Sequence of chain 1.A:
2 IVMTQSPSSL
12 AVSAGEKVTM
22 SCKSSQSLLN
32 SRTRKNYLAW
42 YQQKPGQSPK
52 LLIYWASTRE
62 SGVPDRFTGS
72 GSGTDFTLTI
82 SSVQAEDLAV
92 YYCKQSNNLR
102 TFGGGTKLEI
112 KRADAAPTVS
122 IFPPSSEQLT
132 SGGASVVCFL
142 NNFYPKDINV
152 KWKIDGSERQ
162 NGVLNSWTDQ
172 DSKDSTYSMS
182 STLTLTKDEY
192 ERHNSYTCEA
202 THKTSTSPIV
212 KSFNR

The protein below binds the small molecule below.
Small molecule (SMILES): C=CCO[C@]1(C(=O)O)C[C@@H](O)[C@@H](O)[C@@H]([C@H](O)CO[C@]2(C(=O)O)C[C@@H](O)[C@@H](O)[C@@H]([C@H](O)CO)O2)O1

Sequence of chain 1.B:
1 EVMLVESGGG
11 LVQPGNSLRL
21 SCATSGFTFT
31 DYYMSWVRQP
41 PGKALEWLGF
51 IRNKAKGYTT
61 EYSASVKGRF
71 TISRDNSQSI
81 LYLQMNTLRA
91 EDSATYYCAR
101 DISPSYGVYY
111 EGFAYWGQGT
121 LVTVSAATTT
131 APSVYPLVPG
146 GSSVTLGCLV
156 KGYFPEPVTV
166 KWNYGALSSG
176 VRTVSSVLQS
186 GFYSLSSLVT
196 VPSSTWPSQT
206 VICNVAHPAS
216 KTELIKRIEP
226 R

Binding-site contacts:
Ligand atom O8 contacts residue TYR33 of chain 1.B at 4.1 Å.
Ligand atom C8 contacts residue ARG33 of chain 1.A at 4.0 Å.
Ligand atom O5 contacts residue ASN98 of chain 1.A at 3.4 Å (h-bond).
Ligand atom O4 contacts residue GLU111 of chain 1.B at 2.5 Å (salt-bridge).
Ligand atom C1 contacts residue ARG52 of chain 1.B at 3.8 Å.
Ligand atom C5 contacts residue SER97 of chain 1.A at 3.3 Å.
Ligand atom O8 contacts residue ARG33 of chain 1.A at 2.6 Å (salt-bridge).
Ligand atom C8 contacts residue ASN98 of chain 1.A at 3.9 Å.
Ligand atom C4 contacts residue ARG101 of chain 1.A at 3.9 Å.
Ligand atom O5 contacts residue LYS56 of chain 1.B at 2.9 Å (salt-bridge).
Ligand atom O6 contacts residue LYS56 of chain 1.B at 3.3 Å (salt-bridge).
Ligand atom C4 contacts residue SER97 of chain 1.A at 4.0 Å.
Ligand atom C4 contacts residue LYS56 of chain 1.B at 4.1 Å.
Ligand atom O4 contacts residue ILE102 of chain 1.B at 3.5 Å.
Ligand atom O1A contacts residue ARG52 of chain 1.B at 3.0 Å (salt-bridge).
Ligand atom O7 contacts residue ASN98 of chain 1.A at 2.9 Å (h-bond).
Ligand atom C2 contacts residue LYS56 of chain 1.B at 3.5 Å.
Ligand atom O4 contacts residue ARG101 of chain 1.A at 2.9 Å (salt-bridge).
Ligand atom O4 contacts residue SER97 of chain 1.A at 3.4 Å (h-bond).
Ligand atom C5 contacts residue ARG33 of chain 1.A at 3.8 Å.
Ligand atom C1 contacts residue TYR33 of chain 1.B at 4.0 Å (hydrophobic).
Ligand atom O5 contacts residue SER97 of chain 1.A at 2.6 Å (h-bond).
Ligand atom C3 contacts residue ILE102 of chain 1.B at 4.0 Å (hydrophobic).
Ligand atom O1A contacts residue LYS56 of chain 1.B at 2.8 Å (salt-bridge).
Ligand atom C5 contacts residue TYR38 of chain 1.A at 4.0 Å (hydrophobic).
Ligand atom C6 contacts residue LYS56 of chain 1.B at 4.0 Å.
Ligand atom O5 contacts residue ASN99 of chain 1.A at 4.0 Å.
Ligand atom O1A contacts residue TYR33 of chain 1.B at 2.9 Å (h-bond).
Ligand atom O1B contacts residue ARG52 of chain 1.B at 3.3 Å (salt-bridge).
Ligand atom C1 contacts residue LYS56 of chain 1.B at 3.5 Å.
Ligand atom C5 contacts residue LYS56 of chain 1.B at 3.8 Å.
Ligand atom C3 contacts residue ARG101 of chain 1.A at 3.8 Å.
Ligand atom C7 contacts residue ASN98 of chain 1.A at 3.0 Å.
Ligand atom C4 contacts residue GLU111 of chain 1.B at 3.4 Å.
Ligand atom O7 contacts residue TYR38 of chain 1.A at 3.9 Å.
Ligand atom C3 contacts residue LYS56 of chain 1.B at 3.2 Å.
Ligand atom O7 contacts residue ASN31 of chain 1.A at 3.5 Å (h-bond).
Ligand atom C4 contacts residue ILE102 of chain 1.B at 3.8 Å (hydrophobic).
Ligand atom O7 contacts residue ARG33 of chain 1.A at 3.2 Å (salt-bridge).
Ligand atom O5 contacts residue ARG101 of chain 1.A at 3.4 Å (salt-bridge).